Sequence of chain 1.B:
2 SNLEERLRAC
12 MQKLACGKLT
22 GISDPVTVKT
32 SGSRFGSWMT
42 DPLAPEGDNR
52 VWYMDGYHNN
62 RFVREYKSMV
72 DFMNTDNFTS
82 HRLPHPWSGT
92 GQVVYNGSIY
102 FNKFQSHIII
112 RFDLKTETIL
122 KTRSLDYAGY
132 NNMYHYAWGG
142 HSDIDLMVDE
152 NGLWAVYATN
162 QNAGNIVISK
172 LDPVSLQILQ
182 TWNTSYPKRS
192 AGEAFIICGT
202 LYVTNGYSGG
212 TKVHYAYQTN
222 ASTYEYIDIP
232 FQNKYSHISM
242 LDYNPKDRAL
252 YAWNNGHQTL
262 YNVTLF

A protein and the small-molecule ligand that binds it are described below.
Small molecule (SMILES): CC(=O)N[C@@H]1[C@@H](O)[C@H](O)[C@@H](CO)O[C@H]1O

Binding-site contacts:
Ligand atom O5 contacts residue ASN263 of chain 1.B at 2.3 Å (h-bond).
Ligand atom C2 contacts residue ASN263 of chain 1.B at 2.5 Å.
Ligand atom C8 contacts residue ASN263 of chain 1.B at 4.3 Å.
Ligand atom O7 contacts residue SER24 of chain 1.B at 3.8 Å.
Ligand atom C8 contacts residue LEU261 of chain 1.B at 3.3 Å (hydrophobic).
Ligand atom C1 contacts residue ASN263 of chain 1.B at 1.4 Å.
Ligand atom C7 contacts residue VAL27 of chain 1.B at 4.1 Å (hydrophobic).
Ligand atom O7 contacts residue ASP25 of chain 1.B at 4.2 Å.
Ligand atom N2 contacts residue ASN263 of chain 1.B at 2.9 Å (h-bond).
Ligand atom C8 contacts residue VAL27 of chain 1.B at 3.5 Å (hydrophobic).
Ligand atom O7 contacts residue ASN263 of chain 1.B at 3.2 Å (h-bond).
Ligand atom C7 contacts residue ASN263 of chain 1.B at 3.2 Å.
Ligand atom C5 contacts residue ASN263 of chain 1.B at 3.6 Å.
Ligand atom C8 contacts residue ASP25 of chain 1.B at 4.3 Å.
Ligand atom O7 contacts residue VAL27 of chain 1.B at 4.3 Å.
Ligand atom C3 contacts residue ASN263 of chain 1.B at 3.8 Å.
Ligand atom C4 contacts residue ASN263 of chain 1.B at 4.2 Å.